Binding-site contacts:
Ligand atom C19 contacts residue THR87 of chain 1.A at 3.6 Å.
Ligand atom O2 contacts residue ASN143 of chain 1.A at 2.9 Å (h-bond).
Ligand atom C11 contacts residue GLN106 of chain 1.A at 4.0 Å.
Ligand atom C6 contacts residue HIS108 of chain 1.A at 4.0 Å.
Ligand atom S1 contacts residue PHE75 of chain 1.A at 4.0 Å.
Ligand atom C17 contacts residue GLU214 of chain 1.A at 3.9 Å.
Ligand atom C26 contacts residue LEU207 of chain 1.A at 3.8 Å (hydrophobic).
Ligand atom C4 contacts residue VAL196 of chain 1.A at 3.9 Å (hydrophobic).
Ligand atom O2 contacts residue VAL164 of chain 1.A at 3.8 Å.
Ligand atom C16 contacts residue TYR215 of chain 1.A at 3.7 Å (hydrophobic).
Ligand atom C1 contacts residue HIS108 of chain 1.A at 3.7 Å.
Ligand atom C12 contacts residue GLN106 of chain 1.A at 3.9 Å.
Ligand atom O1 contacts residue PHE75 of chain 1.A at 3.4 Å.
Ligand atom C28 contacts residue LEU207 of chain 1.A at 3.9 Å (hydrophobic).
Ligand atom C17 contacts residue TYR215 of chain 1.A at 3.3 Å (hydrophobic).
Ligand atom C5 contacts residue TYR215 of chain 1.A at 4.0 Å (hydrophobic).
Ligand atom O3 contacts residue GLN106 of chain 1.A at 3.0 Å (h-bond).
Ligand atom C21 contacts residue TYR121 of chain 1.A at 3.6 Å (hydrophobic).
Ligand atom C23 contacts residue VAL196 of chain 1.A at 4.0 Å (hydrophobic).
Ligand atom O1 contacts residue VAL164 of chain 1.A at 3.5 Å.
Ligand atom S1 contacts residue ASN143 of chain 1.A at 3.9 Å.
Ligand atom O3 contacts residue GLU85 of chain 1.A at 2.7 Å (salt-bridge).
Ligand atom C11 contacts residue ILE162 of chain 1.A at 3.9 Å (hydrophobic).
Ligand atom O2 contacts residue ILE162 of chain 1.A at 4.0 Å.
Ligand atom C1 contacts residue VAL119 of chain 1.A at 4.0 Å (hydrophobic).
Ligand atom C18 contacts residue VAL210 of chain 1.A at 3.8 Å (hydrophobic).
Ligand atom C21 contacts residue GLU85 of chain 1.A at 3.4 Å.
Ligand atom C28 contacts residue ALA114 of chain 1.A at 3.4 Å (hydrophobic).
Ligand atom C20 contacts residue PHE75 of chain 1.A at 3.8 Å (hydrophobic).
Ligand atom C26 contacts residue ARG117 of chain 1.A at 3.8 Å.
Ligand atom O1 contacts residue TYR192 of chain 1.A at 2.9 Å (h-bond).
Ligand atom C15 contacts residue GLU214 of chain 1.A at 3.6 Å.
Ligand atom C10 contacts residue HIS108 of chain 1.A at 3.9 Å.
Ligand atom C8 contacts residue TYR192 of chain 1.A at 3.8 Å (hydrophobic).
Ligand atom C16 contacts residue GLU214 of chain 1.A at 3.4 Å.
Ligand atom C11 contacts residue HIS108 of chain 1.A at 3.6 Å.
Ligand atom C14 contacts residue VAL210 of chain 1.A at 3.5 Å (hydrophobic).
Ligand atom C12 contacts residue ILE162 of chain 1.A at 3.5 Å (hydrophobic).
Ligand atom C3 contacts residue VAL196 of chain 1.A at 3.7 Å (hydrophobic).
Ligand atom C21 contacts residue GLN106 of chain 1.A at 3.9 Å.

Sequence of chain 1.A:
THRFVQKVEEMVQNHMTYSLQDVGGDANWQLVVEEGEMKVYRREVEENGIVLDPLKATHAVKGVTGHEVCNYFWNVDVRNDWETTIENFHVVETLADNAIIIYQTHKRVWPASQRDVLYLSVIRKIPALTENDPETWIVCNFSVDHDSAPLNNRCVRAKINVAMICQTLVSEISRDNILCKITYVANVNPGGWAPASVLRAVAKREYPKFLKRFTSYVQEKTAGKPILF

A protein and the small-molecule ligand that binds it are described below.
Small molecule (SMILES): CCCCCc1ccc(-c2ccc(S(=O)(=O)CCO)cc2)cc1/C=C\c1ccccn1